A small-molecule ligand and the protein it binds are described below.
Small molecule (SMILES): COc1cc2ncc(-c3cccc(N[C@@H]4CCNC4)n3)n2cc1-c1cnn(C)c1

Sequence of chain 1.B:
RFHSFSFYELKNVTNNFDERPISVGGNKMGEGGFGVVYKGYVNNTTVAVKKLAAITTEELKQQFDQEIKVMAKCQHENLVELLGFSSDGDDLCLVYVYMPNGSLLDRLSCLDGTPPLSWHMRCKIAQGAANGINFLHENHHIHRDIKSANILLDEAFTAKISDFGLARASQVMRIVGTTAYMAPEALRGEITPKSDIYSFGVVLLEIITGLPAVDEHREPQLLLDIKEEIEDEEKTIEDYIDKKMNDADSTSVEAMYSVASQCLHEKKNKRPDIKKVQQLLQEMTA

Binding-site contacts:
Ligand atom O02 contacts residue MET35 of chain 1.B at 3.7 Å.
Ligand atom C21 contacts residue ASP172 of chain 1.B at 3.6 Å.
Ligand atom N06 contacts residue VAL106 of chain 1.B at 3.7 Å.
Ligand atom C22 contacts residue ASP172 of chain 1.B at 3.7 Å.
Ligand atom C18 contacts residue LEU161 of chain 1.B at 3.4 Å (hydrophobic).
Ligand atom N23 contacts residue VAL43 of chain 1.B at 3.5 Å.
Ligand atom C28 contacts residue ASP172 of chain 1.B at 3.5 Å.
Ligand atom N06 contacts residue ALA54 of chain 1.B at 3.6 Å.
Ligand atom C19 contacts residue TYR105 of chain 1.B at 3.4 Å (hydrophobic).
Ligand atom N23 contacts residue ASP172 of chain 1.B at 3.0 Å (salt-bridge).
Ligand atom C24 contacts residue VAL43 of chain 1.B at 3.6 Å (hydrophobic).
Ligand atom N16 contacts residue GLY36 of chain 1.B at 3.3 Å.
Ligand atom C03 contacts residue MET35 of chain 1.B at 3.7 Å (hydrophobic).
Ligand atom C08 contacts residue ALA54 of chain 1.B at 3.6 Å (hydrophobic).
Ligand atom C26 contacts residue GLY38 of chain 1.B at 3.7 Å.
Ligand atom C26 contacts residue ALA158 of chain 1.B at 3.8 Å (hydrophobic).
Ligand atom C15 contacts residue ASP115 of chain 1.B at 3.2 Å.
Ligand atom N27 contacts residue ALA158 of chain 1.B at 2.8 Å (h-bond).
Ligand atom N27 contacts residue ASN159 of chain 1.B at 2.9 Å (h-bond).
Ligand atom C01 contacts residue GLY111 of chain 1.B at 3.6 Å.
Ligand atom C08 contacts residue LEU161 of chain 1.B at 3.3 Å (hydrophobic).
Ligand atom C04 contacts residue MET35 of chain 1.B at 3.8 Å (hydrophobic).
Ligand atom C20 contacts residue TYR105 of chain 1.B at 3.3 Å (hydrophobic).
Ligand atom C28 contacts residue ALA158 of chain 1.B at 3.5 Å (hydrophobic).
Ligand atom C15 contacts residue MET35 of chain 1.B at 3.5 Å (hydrophobic).
Ligand atom O02 contacts residue GLY111 of chain 1.B at 3.6 Å.
Ligand atom C26 contacts residue ASN159 of chain 1.B at 3.2 Å.
Ligand atom C07 contacts residue ALA54 of chain 1.B at 3.3 Å (hydrophobic).
Ligand atom C07 contacts residue VAL106 of chain 1.B at 3.4 Å (hydrophobic).
Ligand atom N14 contacts residue MET35 of chain 1.B at 3.4 Å (h-bond).
Ligand atom N06 contacts residue MET108 of chain 1.B at 2.9 Å (h-bond).
Ligand atom N09 contacts residue LEU161 of chain 1.B at 3.5 Å.
Ligand atom C04 contacts residue MET108 of chain 1.B at 3.3 Å (hydrophobic).
Ligand atom N06 contacts residue TYR107 of chain 1.B at 3.7 Å.
Ligand atom N29 contacts residue LEU161 of chain 1.B at 3.6 Å.
Ligand atom N16 contacts residue MET35 of chain 1.B at 3.4 Å (h-bond).
Ligand atom C25 contacts residue VAL43 of chain 1.B at 3.7 Å (hydrophobic).
Ligand atom N27 contacts residue ASP172 of chain 1.B at 2.7 Å (salt-bridge).
Ligand atom C26 contacts residue ASP172 of chain 1.B at 3.4 Å.
Ligand atom C01 contacts residue MET108 of chain 1.B at 3.6 Å (hydrophobic).